Binding-site contacts:
Ligand atom O3G contacts residue ARG202 of chain 1.F at 2.9 Å (salt-bridge).
Ligand atom N6 contacts residue GLN183 of chain 1.F at 3.3 Å (h-bond).
Ligand atom O2' contacts residue THR241 of chain 1.F at 3.3 Å (h-bond).
Ligand atom N6 contacts residue LYS184 of chain 1.F at 2.8 Å (salt-bridge).
Ligand atom N1 contacts residue TYR185 of chain 1.F at 3.4 Å.
Ligand atom C8 contacts residue ILE148 of chain 1.F at 3.8 Å (hydrophobic).
Ligand atom O2B contacts residue GLU331 of chain 1.F at 2.7 Å (salt-bridge).
Ligand atom O1G contacts residue GLU331 of chain 1.F at 2.6 Å (salt-bridge).
Ligand atom N7 contacts residue GLN183 of chain 1.F at 3.7 Å.
Ligand atom C3' contacts residue ASP200 of chain 1.F at 3.6 Å.
Ligand atom O3A contacts residue ASN242 of chain 1.F at 3.7 Å.
Ligand atom O3' contacts residue THR241 of chain 1.F at 3.0 Å (h-bond).
Ligand atom O2A contacts residue LYS74 of chain 1.F at 3.3 Å (salt-bridge).
Ligand atom C2 contacts residue LEU186 of chain 1.F at 3.3 Å (hydrophobic).
Ligand atom C4' contacts residue ASN242 of chain 1.F at 3.6 Å.
Ligand atom PG contacts residue MG1 of chain 1.T at 3.8 Å.
Ligand atom O1G contacts residue MG1 of chain 1.T at 2.5 Å.
Ligand atom PG contacts residue ASP318 of chain 1.F at 3.4 Å.
Ligand atom O3' contacts residue ASP200 of chain 1.F at 2.5 Å (salt-bridge).
Ligand atom PB contacts residue MG1 of chain 1.T at 3.7 Å.
Ligand atom O2' contacts residue LYS198 of chain 1.F at 3.6 Å (salt-bridge).
Ligand atom O2B contacts residue LYS74 of chain 1.F at 3.3 Å (salt-bridge).
Ligand atom C2 contacts residue LYS198 of chain 1.F at 3.6 Å.
Ligand atom C5' contacts residue ASN242 of chain 1.F at 3.6 Å.
Ligand atom N1 contacts residue LEU186 of chain 1.F at 2.9 Å (h-bond).
Ligand atom O3G contacts residue ASP318 of chain 1.F at 2.3 Å (salt-bridge).
Ligand atom C2 contacts residue TYR185 of chain 1.F at 3.5 Å (hydrophobic).
Ligand atom C3B contacts residue ASP318 of chain 1.F at 3.4 Å.
Ligand atom N3 contacts residue LYS198 of chain 1.F at 3.0 Å (salt-bridge).
Ligand atom O1A contacts residue GLU331 of chain 1.F at 3.3 Å.
Ligand atom N1 contacts residue LYS184 of chain 1.F at 3.8 Å.
Ligand atom O1G contacts residue ASN333 of chain 1.F at 3.3 Å (h-bond).
Ligand atom O2B contacts residue MG1 of chain 1.T at 2.3 Å.
Ligand atom O1B contacts residue ASN242 of chain 1.F at 3.4 Å (h-bond).
Ligand atom C6 contacts residue LYS184 of chain 1.F at 3.7 Å.
Ligand atom O3G contacts residue ARG222 of chain 1.F at 3.5 Å (salt-bridge).
Ligand atom O1A contacts residue ILE330 of chain 1.F at 3.1 Å.
Ligand atom PG contacts residue GLU331 of chain 1.F at 3.6 Å.
Ligand atom N6 contacts residue ILE148 of chain 1.F at 3.7 Å.
Ligand atom N3 contacts residue TYR185 of chain 1.F at 3.4 Å.

This protein binds this small molecule.
Small molecule (SMILES): Nc1ncnc2c1ncn2[C@@H]1O[C@H](CO[P](=O)(O)O[P](=O)(O)CP(=O)(O)O)[C@@H](O)[C@H]1O

Sequence of chain 1.F:
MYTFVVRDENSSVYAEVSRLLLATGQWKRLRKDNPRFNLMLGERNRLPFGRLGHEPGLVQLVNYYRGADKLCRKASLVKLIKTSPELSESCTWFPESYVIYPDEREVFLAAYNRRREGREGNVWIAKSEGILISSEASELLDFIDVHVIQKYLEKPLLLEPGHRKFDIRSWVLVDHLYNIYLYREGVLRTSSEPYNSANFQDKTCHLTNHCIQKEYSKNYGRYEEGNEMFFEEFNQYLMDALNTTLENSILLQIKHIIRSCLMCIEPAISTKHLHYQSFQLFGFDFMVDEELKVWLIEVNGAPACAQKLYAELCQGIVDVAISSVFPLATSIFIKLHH